Binding-site contacts:
Ligand atom OAH contacts residue GLY37 of chain 1.C at 3.6 Å.
Ligand atom CAB contacts residue ALA89 of chain 1.C at 3.3 Å (hydrophobic).
Ligand atom OXT contacts residue ARG87 of chain 1.C at 2.8 Å (salt-bridge).
Ligand atom OAI contacts residue SER88 of chain 1.C at 3.1 Å.
Ligand atom OAH contacts residue SER88 of chain 1.C at 2.8 Å (h-bond).
Ligand atom CAQ contacts residue SER88 of chain 1.C at 3.5 Å.
Ligand atom OAI contacts residue HIS36 of chain 1.C at 2.7 Å (h-bond).
Ligand atom OAH contacts residue LEU38 of chain 1.C at 3.2 Å (h-bond).
Ligand atom CAB contacts residue TRP65 of chain 1.A at 3.3 Å (hydrophobic).
Ligand atom OAG contacts residue ARG163 of chain 1.C at 2.2 Å (salt-bridge).
Ligand atom NAR contacts residue GLY37 of chain 1.C at 3.6 Å.
Ligand atom CAZ contacts residue GLY37 of chain 1.C at 3.3 Å.
Ligand atom CA contacts residue SER88 of chain 1.C at 3.6 Å.
Ligand atom CB contacts residue ASP132 of chain 1.C at 3.4 Å.
Ligand atom CAZ contacts residue SER88 of chain 1.C at 3.6 Å.
Ligand atom NAS contacts residue GLY114 of chain 1.C at 3.0 Å (h-bond).
Ligand atom CAX contacts residue LEU38 of chain 1.C at 3.4 Å (hydrophobic).
Ligand atom N contacts residue SER133 of chain 1.C at 2.9 Å (h-bond).
Ligand atom O contacts residue SER133 of chain 1.C at 3.4 Å (h-bond).
Ligand atom OXT contacts residue SER88 of chain 1.C at 3.5 Å (h-bond).
Ligand atom CAN contacts residue LEU115 of chain 1.C at 3.6 Å (hydrophobic).
Ligand atom SBD contacts residue HIS36 of chain 1.C at 3.2 Å (h-bond).
Ligand atom CAW contacts residue ARG163 of chain 1.C at 3.5 Å.
Ligand atom C contacts residue SER88 of chain 1.C at 3.6 Å.
Ligand atom NAR contacts residue SER88 of chain 1.C at 2.8 Å (h-bond).
Ligand atom OAI contacts residue GLN34 of chain 1.C at 3.4 Å (h-bond).
Ligand atom OAI contacts residue ALA1 of chain 1.C at 3.4 Å (h-bond).
Ligand atom OAH contacts residue MET39 of chain 1.C at 3.0 Å (h-bond).
Ligand atom C contacts residue ARG87 of chain 1.C at 3.6 Å.
Ligand atom OAE contacts residue THR90 of chain 1.C at 3.3 Å (h-bond).
Ligand atom O contacts residue ARG87 of chain 1.C at 3.6 Å.
Ligand atom CAX contacts residue SER88 of chain 1.C at 3.6 Å.
Ligand atom CAW contacts residue GLY114 of chain 1.C at 3.5 Å.
Ligand atom CAP contacts residue ALA89 of chain 1.C at 3.6 Å (hydrophobic).
Ligand atom N contacts residue GLY114 of chain 1.C at 3.1 Å (h-bond).
Ligand atom OAG contacts residue HIS36 of chain 1.C at 3.5 Å.
Ligand atom OAL contacts residue LEU38 of chain 1.C at 3.0 Å (h-bond).
Ligand atom CAN contacts residue ASP132 of chain 1.C at 3.6 Å.
Ligand atom OAK contacts residue GLY114 of chain 1.C at 3.2 Å (h-bond).
Ligand atom N contacts residue ASP132 of chain 1.C at 3.0 Å (salt-bridge).

Sequence of chain 1.C:
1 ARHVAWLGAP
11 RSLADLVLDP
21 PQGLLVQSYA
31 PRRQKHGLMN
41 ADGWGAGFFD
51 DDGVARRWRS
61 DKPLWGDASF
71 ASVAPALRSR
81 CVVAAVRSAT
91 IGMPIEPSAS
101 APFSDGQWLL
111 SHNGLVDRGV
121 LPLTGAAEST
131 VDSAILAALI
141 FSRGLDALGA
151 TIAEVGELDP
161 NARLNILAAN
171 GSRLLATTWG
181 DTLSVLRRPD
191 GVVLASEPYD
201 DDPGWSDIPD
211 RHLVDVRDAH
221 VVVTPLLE

Sequence of chain 1.A:
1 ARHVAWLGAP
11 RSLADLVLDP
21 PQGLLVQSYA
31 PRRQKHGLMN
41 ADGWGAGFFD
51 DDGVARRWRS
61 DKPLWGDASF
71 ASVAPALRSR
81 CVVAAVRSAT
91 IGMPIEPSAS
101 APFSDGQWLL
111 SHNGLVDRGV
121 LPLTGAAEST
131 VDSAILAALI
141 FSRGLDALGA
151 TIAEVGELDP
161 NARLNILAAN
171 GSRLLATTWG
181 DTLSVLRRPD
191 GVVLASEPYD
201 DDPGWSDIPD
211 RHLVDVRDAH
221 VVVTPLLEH

This protein binds this small molecule.
Small molecule (SMILES): C[N+](C)(C)[C@@H](Cc1c[nH]c(S(=O)C[C@H](NC(=O)CC[C@H]([NH3+])C(=O)O)C(=O)O)n1)C(=O)O